Binding-site contacts:
Ligand atom OAB contacts residue ALA49 of chain 1.A at 4.0 Å.
Ligand atom CAG contacts residue ILE41 of chain 1.A at 3.9 Å (hydrophobic).
Ligand atom CAM contacts residue GLU129 of chain 1.A at 3.9 Å.
Ligand atom CAA contacts residue LEU212 of chain 1.A at 4.0 Å (hydrophobic).
Ligand atom CAM contacts residue ALA49 of chain 1.A at 3.9 Å (hydrophobic).
Ligand atom OAB contacts residue FE1 of chain 1.C at 2.0 Å.
Ligand atom CAK contacts residue TYR136 of chain 1.A at 3.8 Å (hydrophobic).
Ligand atom CAL contacts residue GLU46 of chain 1.A at 3.8 Å.
Ligand atom CAN contacts residue TYR136 of chain 1.A at 3.7 Å (hydrophobic).
Ligand atom CAA contacts residue ALA202 of chain 1.A at 3.9 Å (hydrophobic).
Ligand atom CAN contacts residue ALA132 of chain 1.A at 3.8 Å (hydrophobic).
Ligand atom CAN contacts residue GLU46 of chain 1.A at 3.8 Å.
Ligand atom OAC contacts residue GLN124 of chain 1.A at 3.4 Å (h-bond).
Ligand atom OAB contacts residue GLU74 of chain 1.A at 2.9 Å (salt-bridge).
Ligand atom OAB contacts residue GLU46 of chain 1.A at 2.6 Å (salt-bridge).
Ligand atom CAJ contacts residue TYR136 of chain 1.A at 3.7 Å (hydrophobic).
Ligand atom OAB contacts residue FE1 of chain 1.B at 3.3 Å.
Ligand atom CAH contacts residue VAL42 of chain 1.A at 3.8 Å (hydrophobic).
Ligand atom CAO contacts residue ALA132 of chain 1.A at 3.6 Å (hydrophobic).
Ligand atom CAL contacts residue ILE128 of chain 1.A at 3.6 Å (hydrophobic).
Ligand atom CAD contacts residue MET207 of chain 1.A at 4.1 Å (hydrophobic).
Ligand atom OAC contacts residue FE1 of chain 1.B at 2.1 Å.
Ligand atom CAI contacts residue PHE131 of chain 1.A at 4.0 Å (hydrophobic).
Ligand atom CAA contacts residue VAL198 of chain 1.A at 3.9 Å (hydrophobic).
Ligand atom CAO contacts residue ILE128 of chain 1.A at 3.4 Å (hydrophobic).
Ligand atom OAC contacts residue GLU74 of chain 1.A at 3.1 Å (salt-bridge).
Ligand atom CAL contacts residue ALA49 of chain 1.A at 4.0 Å (hydrophobic).
Ligand atom CAM contacts residue FE1 of chain 1.C at 3.1 Å.
Ligand atom CAG contacts residue PHE131 of chain 1.A at 3.7 Å (hydrophobic).
Ligand atom CAM contacts residue GLU46 of chain 1.A at 3.9 Å.
Ligand atom CAL contacts residue GLY45 of chain 1.A at 3.1 Å.
Ligand atom CAK contacts residue ALA132 of chain 1.A at 3.5 Å (hydrophobic).
Ligand atom CAM contacts residue GLU74 of chain 1.A at 3.6 Å.
Ligand atom OAC contacts residue FE1 of chain 1.C at 3.6 Å.
Ligand atom OAC contacts residue ALA49 of chain 1.A at 4.0 Å.
Ligand atom CAM contacts residue FE1 of chain 1.B at 3.0 Å.
Ligand atom CAF contacts residue ALA135 of chain 1.A at 3.8 Å (hydrophobic).
Ligand atom OAC contacts residue GLU129 of chain 1.A at 2.8 Å (salt-bridge).
Ligand atom CAF contacts residue VAL42 of chain 1.A at 4.0 Å (hydrophobic).
Ligand atom CAD contacts residue ALA135 of chain 1.A at 4.0 Å (hydrophobic).

Sequence of chain 1.A:
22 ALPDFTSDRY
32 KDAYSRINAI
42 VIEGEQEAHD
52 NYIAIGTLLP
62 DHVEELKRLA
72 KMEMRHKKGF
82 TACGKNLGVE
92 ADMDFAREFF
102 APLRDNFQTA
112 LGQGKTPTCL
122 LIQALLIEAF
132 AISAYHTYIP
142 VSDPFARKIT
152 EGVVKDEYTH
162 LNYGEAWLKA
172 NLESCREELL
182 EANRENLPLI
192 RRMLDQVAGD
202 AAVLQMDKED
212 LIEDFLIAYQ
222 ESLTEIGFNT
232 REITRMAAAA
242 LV

This small molecule binds to this protein.
Small molecule (SMILES): CCCCCCCCC[C@H]1C[C@@H]1C(=O)O